Binding-site contacts:
Ligand atom C1 contacts residue LYS106 of chain 1.B at 3.8 Å.
Ligand atom O3 contacts residue TYR163 of chain 1.B at 3.1 Å (h-bond).
Ligand atom C3 contacts residue GLU165 of chain 1.B at 3.5 Å.
Ligand atom O2 contacts residue TYR135 of chain 1.B at 2.8 Å (h-bond).
Ligand atom O5 contacts residue LYS106 of chain 1.B at 3.9 Å.
Ligand atom O2 contacts residue NAI1 of chain 1.H at 2.6 Å (h-bond).
Ligand atom O2 contacts residue HIS318 of chain 1.A at 4.1 Å.
Ligand atom C5 contacts residue NAI1 of chain 1.H at 4.0 Å.
Ligand atom C3 contacts residue NAI1 of chain 1.H at 4.1 Å.
Ligand atom O2 contacts residue HIS195 of chain 1.B at 3.5 Å (h-bond).
Ligand atom C2 contacts residue TYR135 of chain 1.B at 3.9 Å (hydrophobic).
Ligand atom C2 contacts residue NAI1 of chain 1.H at 3.8 Å.
Ligand atom O1 contacts residue HIS195 of chain 1.B at 2.8 Å (h-bond).
Ligand atom C2 contacts residue LEU192 of chain 1.B at 4.2 Å (hydrophobic).
Ligand atom C3 contacts residue TYR135 of chain 1.B at 4.1 Å (hydrophobic).
Ligand atom C2 contacts residue HIS195 of chain 1.B at 4.0 Å.
Ligand atom C1 contacts residue HIS195 of chain 1.B at 3.7 Å.
Ligand atom C2 contacts residue GLU165 of chain 1.B at 4.1 Å.
Ligand atom C3 contacts residue TYR163 of chain 1.B at 3.9 Å (hydrophobic).
Ligand atom O5 contacts residue NAI1 of chain 1.H at 3.9 Å.
Ligand atom O3 contacts residue HIS318 of chain 1.A at 2.6 Å (h-bond).
Ligand atom C6 contacts residue TYR167 of chain 1.B at 3.6 Å (hydrophobic).
Ligand atom C1 contacts residue ASP191 of chain 1.B at 3.6 Å.
Ligand atom O6 contacts residue TYR167 of chain 1.B at 4.3 Å.
Ligand atom O1 contacts residue LYS106 of chain 1.B at 2.8 Å (salt-bridge).
Ligand atom O3 contacts residue TYR135 of chain 1.B at 3.4 Å (h-bond).
Ligand atom O4 contacts residue HIS318 of chain 1.A at 4.0 Å.
Ligand atom C3 contacts residue HIS318 of chain 1.A at 3.4 Å.
Ligand atom O1 contacts residue NAI1 of chain 1.H at 3.2 Å.
Ligand atom O4 contacts residue TYR167 of chain 1.B at 4.1 Å.
Ligand atom C4 contacts residue LEU192 of chain 1.B at 4.0 Å (hydrophobic).
Ligand atom C1 contacts residue NAI1 of chain 1.H at 3.4 Å.
Ligand atom O5 contacts residue ASP191 of chain 1.B at 3.6 Å (salt-bridge).
Ligand atom C2 contacts residue TYR163 of chain 1.B at 3.5 Å (hydrophobic).
Ligand atom O3 contacts residue CYS261 of chain 1.B at 4.1 Å.
Ligand atom C4 contacts residue GLU165 of chain 1.B at 3.2 Å.
Ligand atom O1 contacts residue ASP191 of chain 1.B at 3.3 Å (salt-bridge).
Ligand atom O4 contacts residue GLU165 of chain 1.B at 2.7 Å (salt-bridge).
Ligand atom O2 contacts residue TYR163 of chain 1.B at 3.5 Å (h-bond).
Ligand atom O3 contacts residue GLU165 of chain 1.B at 2.5 Å (salt-bridge).

A protein and the small-molecule ligand that binds it are described below.
Small molecule (SMILES): O=C1O[C@@H](CO)[C@H](O)[C@@H](O)[C@@H]1O

Sequence of chain 1.A:
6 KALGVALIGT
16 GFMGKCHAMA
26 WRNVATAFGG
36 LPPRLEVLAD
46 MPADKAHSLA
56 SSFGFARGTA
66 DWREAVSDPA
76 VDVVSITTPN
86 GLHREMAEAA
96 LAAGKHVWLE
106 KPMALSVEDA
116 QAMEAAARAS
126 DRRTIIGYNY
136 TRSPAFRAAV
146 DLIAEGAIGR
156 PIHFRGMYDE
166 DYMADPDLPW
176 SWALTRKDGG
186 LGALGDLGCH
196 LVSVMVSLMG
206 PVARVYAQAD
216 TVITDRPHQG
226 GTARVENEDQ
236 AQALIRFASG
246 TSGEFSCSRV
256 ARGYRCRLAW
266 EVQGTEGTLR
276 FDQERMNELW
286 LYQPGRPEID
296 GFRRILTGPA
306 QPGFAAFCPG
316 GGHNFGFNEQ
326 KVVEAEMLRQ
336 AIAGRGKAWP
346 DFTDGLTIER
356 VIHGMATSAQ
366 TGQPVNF

Sequence of chain 1.B:
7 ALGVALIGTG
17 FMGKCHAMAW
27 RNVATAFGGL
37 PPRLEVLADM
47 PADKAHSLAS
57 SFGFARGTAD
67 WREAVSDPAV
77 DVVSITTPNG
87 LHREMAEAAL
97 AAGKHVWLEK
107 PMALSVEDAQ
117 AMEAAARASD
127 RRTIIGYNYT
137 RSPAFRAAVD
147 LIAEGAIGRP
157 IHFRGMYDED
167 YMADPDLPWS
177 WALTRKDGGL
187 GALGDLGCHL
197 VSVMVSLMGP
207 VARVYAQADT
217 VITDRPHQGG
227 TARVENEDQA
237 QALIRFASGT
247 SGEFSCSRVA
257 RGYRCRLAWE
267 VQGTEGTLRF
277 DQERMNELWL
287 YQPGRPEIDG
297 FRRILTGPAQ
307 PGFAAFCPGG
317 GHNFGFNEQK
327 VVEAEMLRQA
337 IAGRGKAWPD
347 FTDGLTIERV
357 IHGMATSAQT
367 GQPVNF